Sequence of chain 2.B:
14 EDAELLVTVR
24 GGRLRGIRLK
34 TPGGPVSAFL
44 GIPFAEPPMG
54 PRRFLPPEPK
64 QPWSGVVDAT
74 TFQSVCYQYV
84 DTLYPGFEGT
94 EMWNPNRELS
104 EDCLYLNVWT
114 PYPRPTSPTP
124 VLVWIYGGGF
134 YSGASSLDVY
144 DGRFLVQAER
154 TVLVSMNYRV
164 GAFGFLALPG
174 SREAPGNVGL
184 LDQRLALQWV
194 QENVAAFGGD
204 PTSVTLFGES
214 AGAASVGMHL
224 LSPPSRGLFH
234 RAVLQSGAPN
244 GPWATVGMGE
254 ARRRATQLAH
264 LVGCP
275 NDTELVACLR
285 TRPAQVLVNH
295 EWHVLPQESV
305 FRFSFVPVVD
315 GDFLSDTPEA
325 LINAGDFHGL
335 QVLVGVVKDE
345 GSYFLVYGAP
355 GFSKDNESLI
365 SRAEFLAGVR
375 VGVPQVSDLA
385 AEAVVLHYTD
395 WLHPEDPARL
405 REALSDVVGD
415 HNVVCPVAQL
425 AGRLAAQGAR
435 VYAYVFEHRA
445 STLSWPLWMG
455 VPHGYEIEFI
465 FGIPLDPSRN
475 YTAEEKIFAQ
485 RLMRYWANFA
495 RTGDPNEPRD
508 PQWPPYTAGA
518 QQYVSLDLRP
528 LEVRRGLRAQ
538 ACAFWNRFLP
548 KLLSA

The protein below binds the small molecule below.
Small molecule (SMILES): CC(=O)N[C@H]1[C@H](O[C@H]2[C@H](O)[C@@H](NC(C)=O)CO[C@@H]2CO[C@@H]2O[C@@H](C)[C@@H](O)[C@@H](O)[C@@H]2O)O[C@H](CO)[C@@H](O)[C@@H]1O

Binding-site contacts:
Ligand atom C3 contacts residue GLY355 of chain 2.B at 4.1 Å.
Ligand atom O7 contacts residue PHE356 of chain 2.B at 4.4 Å.
Ligand atom C5 contacts residue SER357 of chain 2.B at 4.4 Å.
Ligand atom C1 contacts residue ASN360 of chain 2.B at 1.4 Å.
Ligand atom C6 contacts residue ASN360 of chain 2.B at 4.4 Å.
Ligand atom C3 contacts residue ASN360 of chain 2.B at 3.7 Å.
Ligand atom C6 contacts residue PHE356 of chain 2.B at 4.1 Å (hydrophobic).
Ligand atom C6 contacts residue ASP359 of chain 2.B at 4.0 Å.
Ligand atom N2 contacts residue ASN360 of chain 2.B at 2.8 Å (h-bond).
Ligand atom C5 contacts residue SER357 of chain 2.B at 3.9 Å.
Ligand atom C8 contacts residue ASN360 of chain 2.B at 3.3 Å.
Ligand atom O4 contacts residue GLY355 of chain 2.B at 4.1 Å.
Ligand atom C1 contacts residue SER357 of chain 2.B at 3.8 Å.
Ligand atom O5 contacts residue SER357 of chain 2.B at 3.3 Å.
Ligand atom C2 contacts residue ASN360 of chain 2.B at 2.3 Å.
Ligand atom C8 contacts residue PHE356 of chain 2.B at 4.2 Å (hydrophobic).
Ligand atom C5 contacts residue PHE356 of chain 2.B at 4.2 Å (hydrophobic).
Ligand atom C8 contacts residue PRO354 of chain 2.B at 4.3 Å (hydrophobic).
Ligand atom C8 contacts residue ALA353 of chain 2.B at 4.0 Å (hydrophobic).
Ligand atom C5 contacts residue ASN360 of chain 2.B at 3.6 Å.
Ligand atom C7 contacts residue GLY355 of chain 2.B at 3.5 Å.
Ligand atom C1 contacts residue GLY355 of chain 2.B at 4.1 Å.
Ligand atom C6 contacts residue SER357 of chain 2.B at 3.9 Å.
Ligand atom O5 contacts residue ASN360 of chain 2.B at 2.3 Å (h-bond).
Ligand atom C8 contacts residue GLY355 of chain 2.B at 3.9 Å.
Ligand atom C5 contacts residue ASN360 of chain 2.B at 4.5 Å.
Ligand atom C6 contacts residue SER357 of chain 2.B at 3.9 Å.
Ligand atom O7 contacts residue GLY355 of chain 2.B at 2.6 Å (h-bond).
Ligand atom O7 contacts residue ASN360 of chain 2.B at 4.2 Å.
Ligand atom C5 contacts residue GLY355 of chain 2.B at 4.4 Å.
Ligand atom C7 contacts residue ASN360 of chain 2.B at 3.3 Å.
Ligand atom C4 contacts residue ASN360 of chain 2.B at 4.1 Å.
Ligand atom O5 contacts residue SER357 of chain 2.B at 3.7 Å.
Ligand atom N2 contacts residue GLY355 of chain 2.B at 4.3 Å.
Ligand atom C2 contacts residue GLY355 of chain 2.B at 4.4 Å.
Ligand atom C7 contacts residue PRO354 of chain 2.B at 4.3 Å (hydrophobic).
Ligand atom O7 contacts residue PRO354 of chain 2.B at 3.5 Å.